Sequence of chain 1.C:
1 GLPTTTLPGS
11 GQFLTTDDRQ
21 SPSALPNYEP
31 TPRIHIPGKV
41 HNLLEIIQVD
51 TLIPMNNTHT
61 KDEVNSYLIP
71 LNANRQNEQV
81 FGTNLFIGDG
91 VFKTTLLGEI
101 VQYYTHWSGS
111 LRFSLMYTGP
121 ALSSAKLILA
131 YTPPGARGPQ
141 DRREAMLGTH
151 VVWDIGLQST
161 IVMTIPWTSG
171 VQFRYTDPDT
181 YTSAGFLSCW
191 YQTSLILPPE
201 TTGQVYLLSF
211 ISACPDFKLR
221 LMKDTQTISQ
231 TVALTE

This small molecule binds to this protein.
Small molecule (SMILES): Cc1cc(CCCCCOc2ccc(C3=NCCO3)cc2)on1

Binding-site contacts:
Ligand atom C5C contacts residue VAL191 of chain 1.A at 3.8 Å (hydrophobic).
Ligand atom C5A contacts residue PHE186 of chain 1.A at 3.5 Å (hydrophobic).
Ligand atom N3A contacts residue PHE186 of chain 1.A at 4.0 Å.
Ligand atom C5B contacts residue TYR128 of chain 1.A at 4.0 Å (hydrophobic).
Ligand atom C5 contacts residue MET221 of chain 1.A at 3.6 Å (hydrophobic).
Ligand atom C4A contacts residue PRO174 of chain 1.A at 3.1 Å (hydrophobic).
Ligand atom C4B contacts residue PHE186 of chain 1.A at 3.6 Å (hydrophobic).
Ligand atom C1C contacts residue MET221 of chain 1.A at 4.0 Å (hydrophobic).
Ligand atom C2A contacts residue TYR152 of chain 1.A at 3.6 Å (hydrophobic).
Ligand atom C3B contacts residue TYR152 of chain 1.A at 3.7 Å (hydrophobic).
Ligand atom O1B contacts residue TYR128 of chain 1.A at 3.4 Å (h-bond).
Ligand atom O1 contacts residue MET221 of chain 1.A at 2.5 Å (h-bond).
Ligand atom C5A contacts residue ALA150 of chain 1.A at 4.0 Å (hydrophobic).
Ligand atom C3B contacts residue VAL188 of chain 1.A at 3.8 Å (hydrophobic).
Ligand atom O1B contacts residue ILE104 of chain 1.A at 3.9 Å.
Ligand atom C5B contacts residue PHE186 of chain 1.A at 3.9 Å (hydrophobic).
Ligand atom C5B contacts residue MET224 of chain 1.A at 3.8 Å (hydrophobic).
Ligand atom C1B contacts residue ILE104 of chain 1.A at 4.0 Å (hydrophobic).
Ligand atom C2A contacts residue PHE186 of chain 1.A at 3.3 Å (hydrophobic).
Ligand atom C1B contacts residue VAL188 of chain 1.A at 3.8 Å (hydrophobic).
Ligand atom C2C contacts residue MET221 of chain 1.A at 4.0 Å (hydrophobic).
Ligand atom N2 contacts residue MET221 of chain 1.A at 3.4 Å (h-bond).
Ligand atom C4B contacts residue TYR152 of chain 1.A at 3.8 Å (hydrophobic).
Ligand atom C6B contacts residue TYR128 of chain 1.A at 3.3 Å (hydrophobic).
Ligand atom C2B contacts residue VAL188 of chain 1.A at 3.5 Å (hydrophobic).
Ligand atom N3A contacts residue ALA24 of chain 1.C at 3.8 Å.
Ligand atom O1A contacts residue PHE186 of chain 1.A at 3.0 Å.
Ligand atom N3A contacts residue TYR152 of chain 1.A at 3.5 Å.
Ligand atom N3A contacts residue PRO174 of chain 1.A at 3.7 Å.
Ligand atom C5C contacts residue VAL188 of chain 1.A at 4.1 Å (hydrophobic).
Ligand atom C5A contacts residue VAL176 of chain 1.A at 3.6 Å (hydrophobic).
Ligand atom C1B contacts residue TYR128 of chain 1.A at 3.6 Å (hydrophobic).
Ligand atom C1C contacts residue TYR128 of chain 1.A at 3.9 Å (hydrophobic).
Ligand atom C6B contacts residue ILE104 of chain 1.A at 3.6 Å (hydrophobic).
Ligand atom C3C contacts residue TYR128 of chain 1.A at 3.4 Å (hydrophobic).
Ligand atom C1C contacts residue LEU106 of chain 1.A at 4.0 Å (hydrophobic).
Ligand atom C4C contacts residue VAL188 of chain 1.A at 3.7 Å (hydrophobic).
Ligand atom C2C contacts residue TYR197 of chain 1.A at 3.7 Å (hydrophobic).
Ligand atom C4C contacts residue VAL191 of chain 1.A at 3.0 Å (hydrophobic).
Ligand atom C4 contacts residue LEU106 of chain 1.A at 3.5 Å (hydrophobic).

Sequence of chain 1.A:
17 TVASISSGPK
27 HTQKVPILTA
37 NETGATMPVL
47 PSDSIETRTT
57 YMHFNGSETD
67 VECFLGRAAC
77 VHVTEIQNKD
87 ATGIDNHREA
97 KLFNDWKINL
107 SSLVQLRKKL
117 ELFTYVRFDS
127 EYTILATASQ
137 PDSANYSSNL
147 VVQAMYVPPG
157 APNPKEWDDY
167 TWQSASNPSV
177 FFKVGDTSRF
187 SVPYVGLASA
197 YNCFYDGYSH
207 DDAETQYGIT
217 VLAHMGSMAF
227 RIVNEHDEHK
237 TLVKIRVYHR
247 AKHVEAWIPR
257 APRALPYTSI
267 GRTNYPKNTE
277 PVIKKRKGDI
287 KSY